Binding-site contacts:
Ligand atom O7 contacts residue ASP55 of chain 1.L at 2.7 Å (salt-bridge).
Ligand atom C4 contacts residue ASN301 of chain 1.E at 4.2 Å.
Ligand atom C6 contacts residue THR58 of chain 1.L at 3.9 Å.
Ligand atom O2 contacts residue GLN57 of chain 1.L at 3.4 Å.
Ligand atom O6 contacts residue THR72 of chain 1.L at 3.8 Å.
Ligand atom O7 contacts residue ASN301 of chain 1.E at 3.0 Å (h-bond).
Ligand atom C8 contacts residue VAL313 of chain 1.E at 4.2 Å (hydrophobic).
Ligand atom C8 contacts residue SER61 of chain 1.E at 3.7 Å.
Ligand atom C6 contacts residue GLN57 of chain 1.L at 3.7 Å.
Ligand atom C5 contacts residue ASN314 of chain 1.E at 4.2 Å.
Ligand atom O6 contacts residue THR58 of chain 1.L at 3.8 Å.
Ligand atom C2 contacts residue ASN301 of chain 1.E at 2.4 Å.
Ligand atom O5 contacts residue ASP55 of chain 1.L at 4.1 Å.
Ligand atom C6 contacts residue GLY56 of chain 1.L at 4.0 Å.
Ligand atom O6 contacts residue GLY104 of chain 1.L at 3.5 Å (h-bond).
Ligand atom O3 contacts residue THR278 of chain 1.C at 4.0 Å.
Ligand atom O5 contacts residue ASN301 of chain 1.E at 2.3 Å (h-bond).
Ligand atom C5 contacts residue ASN301 of chain 1.E at 3.6 Å.
Ligand atom C7 contacts residue ASP55 of chain 1.L at 3.8 Å.
Ligand atom O3 contacts residue ASN189 of chain 1.C at 3.7 Å.
Ligand atom C1 contacts residue GLY104 of chain 1.L at 4.0 Å.
Ligand atom O5 contacts residue TYR54 of chain 1.L at 3.7 Å.
Ligand atom O4 contacts residue THR74 of chain 1.L at 3.7 Å.
Ligand atom C3 contacts residue ASN301 of chain 1.E at 3.8 Å.
Ligand atom N2 contacts residue VAL313 of chain 1.E at 3.9 Å.
Ligand atom O4 contacts residue GLN57 of chain 1.L at 4.0 Å.
Ligand atom C5 contacts residue GLN57 of chain 1.L at 3.6 Å.
Ligand atom N2 contacts residue ASN301 of chain 1.E at 2.9 Å (h-bond).
Ligand atom O5 contacts residue ASN314 of chain 1.E at 4.1 Å.
Ligand atom O5 contacts residue GLY104 of chain 1.L at 3.5 Å (h-bond).
Ligand atom C6 contacts residue LYS315 of chain 1.E at 3.7 Å.
Ligand atom C6 contacts residue GLY104 of chain 1.L at 3.8 Å.
Ligand atom C7 contacts residue ASN301 of chain 1.E at 3.1 Å.
Ligand atom C6 contacts residue TYR54 of chain 1.L at 3.5 Å (hydrophobic).
Ligand atom O7 contacts residue GLN57 of chain 1.L at 4.3 Å.
Ligand atom C1 contacts residue VAL313 of chain 1.E at 4.1 Å (hydrophobic).
Ligand atom O6 contacts residue TYR54 of chain 1.L at 2.7 Å (h-bond).
Ligand atom O6 contacts residue GLY56 of chain 1.L at 4.0 Å.
Ligand atom C1 contacts residue ASN301 of chain 1.E at 1.4 Å.
Ligand atom C6 contacts residue ASP55 of chain 1.L at 3.6 Å.

A protein and the small-molecule ligand that binds it are described below.
Small molecule (SMILES): CC(=O)N[C@H]1[C@H](O[C@H]2[C@H](O)[C@@H](NC(C)=O)CO[C@@H]2CO)O[C@H](CO)[C@@H](O[C@@H]2O[C@H](CO[C@H]3O[C@H](CO[C@H]4O[C@H](CO)[C@@H](O)[C@H](O)[C@@H]4O[C@H]4O[C@H](CO)[C@@H](O)[C@H](O)[C@@H]4O)[C@@H](O)[C@H](O[C@H]4O[C@H](CO)[C@@H](O)[C@H](O)[C@@H]4O)[C@@H]3O)[C@@H](O)[C@H](O[C@H]3O[C@H](CO)[C@@H](O)[C@H](O)[C@@H]3O)[C@@H]2O)[C@@H]1O

Sequence of chain 1.E:
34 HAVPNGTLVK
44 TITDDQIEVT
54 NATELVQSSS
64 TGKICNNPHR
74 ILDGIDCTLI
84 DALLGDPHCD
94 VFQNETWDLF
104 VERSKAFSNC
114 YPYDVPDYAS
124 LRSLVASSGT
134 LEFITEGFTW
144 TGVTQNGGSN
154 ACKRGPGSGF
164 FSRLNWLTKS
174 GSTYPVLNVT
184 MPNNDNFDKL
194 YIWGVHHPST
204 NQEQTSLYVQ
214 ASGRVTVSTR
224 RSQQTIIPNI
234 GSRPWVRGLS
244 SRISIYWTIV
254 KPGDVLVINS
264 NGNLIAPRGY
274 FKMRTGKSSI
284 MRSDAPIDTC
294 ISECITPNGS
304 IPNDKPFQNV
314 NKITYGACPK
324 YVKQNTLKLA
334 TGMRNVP

Sequence of chain 1.L:
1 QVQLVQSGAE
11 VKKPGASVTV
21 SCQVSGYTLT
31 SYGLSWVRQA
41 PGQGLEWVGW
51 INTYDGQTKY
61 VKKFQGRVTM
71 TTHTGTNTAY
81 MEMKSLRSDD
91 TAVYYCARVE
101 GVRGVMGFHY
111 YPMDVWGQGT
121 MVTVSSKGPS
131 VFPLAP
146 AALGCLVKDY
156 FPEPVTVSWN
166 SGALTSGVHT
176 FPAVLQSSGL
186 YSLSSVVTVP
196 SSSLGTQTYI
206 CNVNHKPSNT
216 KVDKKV

Sequence of chain 1.F:
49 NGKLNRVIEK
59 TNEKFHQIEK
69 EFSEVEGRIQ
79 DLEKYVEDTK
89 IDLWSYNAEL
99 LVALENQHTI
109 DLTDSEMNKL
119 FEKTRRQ

Sequence of chain 1.C:
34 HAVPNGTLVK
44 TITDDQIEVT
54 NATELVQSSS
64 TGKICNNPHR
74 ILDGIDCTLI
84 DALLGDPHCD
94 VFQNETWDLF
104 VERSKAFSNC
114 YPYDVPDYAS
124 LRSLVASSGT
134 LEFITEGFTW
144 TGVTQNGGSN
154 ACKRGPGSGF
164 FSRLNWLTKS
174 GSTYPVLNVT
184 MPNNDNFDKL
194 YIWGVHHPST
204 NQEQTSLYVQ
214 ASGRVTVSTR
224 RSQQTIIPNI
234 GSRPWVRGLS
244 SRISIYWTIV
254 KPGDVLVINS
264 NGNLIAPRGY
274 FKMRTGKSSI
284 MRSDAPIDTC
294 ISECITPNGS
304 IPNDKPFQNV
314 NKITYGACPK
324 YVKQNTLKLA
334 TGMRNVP